This protein binds this small molecule.
Small molecule (SMILES): CC(=O)N[C@H]1[C@H]([C@H](O)[C@H](O)CO)O[C@@](O[C@H]2[C@@H](O)[C@@H](CO)O[C@@H](O[C@H]3[C@H](O)[C@@H](O)[C@H](O)O[C@@H]3CO)[C@@H]2O)(C(=O)O)C[C@@H]1O

Binding-site contacts:
Ligand atom O3 contacts residue ARG77 of chain 25.B at 4.1 Å.
Ligand atom O4 contacts residue ILE79 of chain 25.B at 3.8 Å.
Ligand atom C3 contacts residue ARG77 of chain 25.B at 4.0 Å.
Ligand atom N5 contacts residue TYR72 of chain 25.B at 2.8 Å (h-bond).
Ligand atom C3 contacts residue HIS298 of chain 25.B at 3.5 Å.
Ligand atom C4 contacts residue GLY78 of chain 25.B at 3.3 Å.
Ligand atom O4 contacts residue ASN80 of chain 25.B at 4.3 Å.
Ligand atom C4 contacts residue HIS298 of chain 25.B at 3.5 Å.
Ligand atom O4 contacts residue GLY78 of chain 25.B at 3.1 Å.
Ligand atom O1A contacts residue GLY78 of chain 25.B at 3.9 Å.
Ligand atom O1B contacts residue TYR72 of chain 25.B at 3.8 Å.
Ligand atom C6 contacts residue ASN93 of chain 25.B at 3.2 Å.
Ligand atom C2 contacts residue GLY78 of chain 25.B at 3.9 Å.
Ligand atom C1 contacts residue ARG77 of chain 25.B at 3.3 Å.
Ligand atom C3 contacts residue VAL296 of chain 25.B at 3.5 Å (hydrophobic).
Ligand atom C3 contacts residue GLY78 of chain 25.B at 3.8 Å.
Ligand atom O4 contacts residue THR291 of chain 25.B at 3.3 Å.
Ligand atom C5 contacts residue ASN93 of chain 25.B at 4.0 Å.
Ligand atom C11 contacts residue ASP85 of chain 25.C at 3.7 Å.
Ligand atom C1 contacts residue GLY78 of chain 25.B at 4.1 Å.
Ligand atom O1A contacts residue ARG77 of chain 25.B at 3.2 Å (salt-bridge).
Ligand atom C11 contacts residue TYR72 of chain 25.B at 3.5 Å (hydrophobic).
Ligand atom C4 contacts residue ARG77 of chain 25.B at 3.8 Å.
Ligand atom C5 contacts residue TYR72 of chain 25.B at 3.7 Å (hydrophobic).
Ligand atom C9 contacts residue ARG77 of chain 25.B at 3.5 Å.
Ligand atom O3 contacts residue ASN80 of chain 25.B at 3.9 Å.
Ligand atom O3 contacts residue GLY78 of chain 25.B at 3.0 Å.
Ligand atom C2 contacts residue VAL296 of chain 25.B at 4.3 Å (hydrophobic).
Ligand atom O1A contacts residue TYR72 of chain 25.B at 3.0 Å.
Ligand atom O1B contacts residue ARG77 of chain 25.B at 2.7 Å (salt-bridge).
Ligand atom O4 contacts residue VAL296 of chain 25.B at 4.2 Å.
Ligand atom C4 contacts residue TYR72 of chain 25.B at 3.9 Å (hydrophobic).
Ligand atom C10 contacts residue TYR72 of chain 25.B at 3.6 Å (hydrophobic).
Ligand atom C5 contacts residue ARG77 of chain 25.B at 4.2 Å.
Ligand atom O3 contacts residue VAL296 of chain 25.B at 3.9 Å.
Ligand atom O4 contacts residue HIS298 of chain 25.B at 3.1 Å (h-bond).
Ligand atom C3 contacts residue GLY78 of chain 25.B at 3.8 Å.
Ligand atom O6 contacts residue ASN93 of chain 25.B at 3.5 Å (h-bond).
Ligand atom C1 contacts residue TYR72 of chain 25.B at 3.7 Å (hydrophobic).
Ligand atom C6 contacts residue TYR72 of chain 25.B at 3.9 Å (hydrophobic).

Sequence of chain 25.B:
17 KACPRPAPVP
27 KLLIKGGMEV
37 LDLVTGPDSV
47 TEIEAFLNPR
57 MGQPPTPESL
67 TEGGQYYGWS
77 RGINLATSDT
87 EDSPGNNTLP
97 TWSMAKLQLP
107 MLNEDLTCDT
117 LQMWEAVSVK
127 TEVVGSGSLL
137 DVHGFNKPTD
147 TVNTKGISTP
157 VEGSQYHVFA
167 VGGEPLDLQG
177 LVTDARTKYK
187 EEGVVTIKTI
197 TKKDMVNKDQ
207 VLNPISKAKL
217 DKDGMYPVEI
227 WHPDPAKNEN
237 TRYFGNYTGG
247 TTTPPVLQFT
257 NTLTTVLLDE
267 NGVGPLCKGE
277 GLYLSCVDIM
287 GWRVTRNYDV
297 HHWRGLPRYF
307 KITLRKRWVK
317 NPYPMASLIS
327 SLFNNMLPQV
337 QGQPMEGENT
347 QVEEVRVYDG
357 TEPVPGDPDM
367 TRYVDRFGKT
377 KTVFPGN

Sequence of chain 25.C:
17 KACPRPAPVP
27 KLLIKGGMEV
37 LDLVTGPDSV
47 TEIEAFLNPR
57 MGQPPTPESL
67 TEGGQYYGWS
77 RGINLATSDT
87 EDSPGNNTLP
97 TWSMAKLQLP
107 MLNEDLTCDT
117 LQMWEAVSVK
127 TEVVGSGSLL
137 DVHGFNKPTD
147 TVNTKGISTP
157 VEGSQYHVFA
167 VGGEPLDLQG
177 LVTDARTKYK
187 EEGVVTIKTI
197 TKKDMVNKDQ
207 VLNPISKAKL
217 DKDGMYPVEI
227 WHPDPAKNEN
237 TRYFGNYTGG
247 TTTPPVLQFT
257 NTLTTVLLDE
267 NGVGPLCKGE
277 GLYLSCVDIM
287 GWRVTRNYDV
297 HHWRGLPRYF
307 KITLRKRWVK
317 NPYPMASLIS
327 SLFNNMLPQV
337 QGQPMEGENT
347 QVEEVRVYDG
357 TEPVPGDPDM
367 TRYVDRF